Sequence of chain 1.B:
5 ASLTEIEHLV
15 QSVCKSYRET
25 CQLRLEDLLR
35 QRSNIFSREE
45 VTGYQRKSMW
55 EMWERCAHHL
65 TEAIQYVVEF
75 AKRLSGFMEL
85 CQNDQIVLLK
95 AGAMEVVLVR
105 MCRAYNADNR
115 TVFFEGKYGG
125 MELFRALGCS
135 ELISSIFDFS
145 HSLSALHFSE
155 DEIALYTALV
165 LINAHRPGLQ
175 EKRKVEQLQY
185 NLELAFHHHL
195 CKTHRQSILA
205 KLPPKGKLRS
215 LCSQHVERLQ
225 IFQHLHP

Binding-site contacts:
Ligand atom C13 contacts residue PHE117 of chain 1.B at 3.7 Å (hydrophobic).
Ligand atom O22 contacts residue LEU64 of chain 1.B at 3.1 Å.
Ligand atom O16 contacts residue ARG107 of chain 1.B at 2.9 Å (salt-bridge).
Ligand atom O17 contacts residue CYS25 of chain 1.B at 3.4 Å (h-bond).
Ligand atom C14 contacts residue HIS63 of chain 1.B at 3.9 Å.
Ligand atom C09 contacts residue MET105 of chain 1.B at 3.8 Å (hydrophobic).
Ligand atom O21 contacts residue LEU64 of chain 1.B at 3.4 Å.
Ligand atom C30 contacts residue PHE128 of chain 1.B at 3.7 Å (hydrophobic).
Ligand atom C29 contacts residue LEU136 of chain 1.B at 3.6 Å (hydrophobic).
Ligand atom C10 contacts residue LEU64 of chain 1.B at 3.6 Å (hydrophobic).
Ligand atom O17 contacts residue GLN26 of chain 1.B at 3.6 Å.
Ligand atom O17 contacts residue ARG107 of chain 1.B at 3.6 Å (salt-bridge).
Ligand atom C25 contacts residue CYS60 of chain 1.B at 3.4 Å (hydrophobic).
Ligand atom C14 contacts residue LEU64 of chain 1.B at 3.5 Å (hydrophobic).
Ligand atom C33 contacts residue PHE118 of chain 1.B at 3.9 Å (hydrophobic).
Ligand atom C24 contacts residue HIS219 of chain 1.B at 3.8 Å.
Ligand atom C02 contacts residue MET105 of chain 1.B at 3.7 Å (hydrophobic).
Ligand atom C12 contacts residue PHE118 of chain 1.B at 3.6 Å (hydrophobic).
Ligand atom C19 contacts residue MET105 of chain 1.B at 3.8 Å (hydrophobic).
Ligand atom C06 contacts residue GLN26 of chain 1.B at 3.6 Å.
Ligand atom O16 contacts residue ARG104 of chain 1.B at 3.5 Å (salt-bridge).
Ligand atom C31 contacts residue PHE128 of chain 1.B at 3.5 Å (hydrophobic).
Ligand atom C28 contacts residue LEU136 of chain 1.B at 3.6 Å (hydrophobic).
Ligand atom C18 contacts residue CYS25 of chain 1.B at 3.5 Å (hydrophobic).
Ligand atom S07 contacts residue ARG107 of chain 1.B at 3.9 Å.
Ligand atom C14 contacts residue MET105 of chain 1.B at 3.9 Å (hydrophobic).
Ligand atom C18 contacts residue ARG104 of chain 1.B at 3.6 Å.
Ligand atom C29 contacts residue HIS219 of chain 1.B at 3.2 Å.
Ligand atom C28 contacts residue HIS219 of chain 1.B at 3.7 Å.
Ligand atom C32 contacts residue PHE141 of chain 1.B at 3.5 Å (hydrophobic).
Ligand atom C28 contacts residue ARG222 of chain 1.B at 3.8 Å.
Ligand atom O22 contacts residue HIS219 of chain 1.B at 3.6 Å.
Ligand atom C32 contacts residue MET105 of chain 1.B at 3.8 Å (hydrophobic).
Ligand atom O17 contacts residue LEU27 of chain 1.B at 3.0 Å.
Ligand atom S07 contacts residue CYS25 of chain 1.B at 3.9 Å.
Ligand atom C26 contacts residue CYS60 of chain 1.B at 3.9 Å (hydrophobic).
Ligand atom C18 contacts residue GLN26 of chain 1.B at 3.6 Å.
Ligand atom C14 contacts residue ALA67 of chain 1.B at 3.8 Å (hydrophobic).
Ligand atom C03 contacts residue MET105 of chain 1.B at 3.9 Å (hydrophobic).
Ligand atom O21 contacts residue CYS60 of chain 1.B at 3.3 Å.

The small molecule below binds the protein below.
Small molecule (SMILES): Cc1cc(CN(CC(C)C)S(=O)(=O)Cc2ccccc2)ccc1-c1ccc(S(C)(=O)=O)cc1